The small molecule below binds the protein below.
Small molecule (SMILES): N#Cc1cnn2c(NC3CC3)cc(Nc3ccnc(-n4cnnc4)c3)nc12

Sequence of chain 1.A:
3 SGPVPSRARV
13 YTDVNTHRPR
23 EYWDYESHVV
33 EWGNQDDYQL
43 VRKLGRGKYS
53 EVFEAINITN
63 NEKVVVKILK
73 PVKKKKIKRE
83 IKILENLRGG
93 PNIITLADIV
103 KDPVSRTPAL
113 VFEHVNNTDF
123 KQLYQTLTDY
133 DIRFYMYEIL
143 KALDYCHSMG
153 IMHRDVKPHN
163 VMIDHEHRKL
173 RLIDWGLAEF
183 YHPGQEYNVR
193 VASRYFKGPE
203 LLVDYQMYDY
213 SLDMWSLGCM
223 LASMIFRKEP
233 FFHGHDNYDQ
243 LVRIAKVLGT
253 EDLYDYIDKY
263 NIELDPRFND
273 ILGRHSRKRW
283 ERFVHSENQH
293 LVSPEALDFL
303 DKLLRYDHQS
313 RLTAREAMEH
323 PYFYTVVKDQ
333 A

Binding-site contacts:
Ligand atom C2 contacts residue ILE175 of chain 1.A at 4.0 Å (hydrophobic).
Ligand atom C27 contacts residue GLU115 of chain 1.A at 3.3 Å.
Ligand atom C16 contacts residue VAL54 of chain 1.A at 3.9 Å (hydrophobic).
Ligand atom N21 contacts residue LYS69 of chain 1.A at 3.0 Å (salt-bridge).
Ligand atom C8 contacts residue MET164 of chain 1.A at 3.5 Å (hydrophobic).
Ligand atom N9 contacts residue VAL117 of chain 1.A at 2.8 Å (h-bond).
Ligand atom C27 contacts residue VAL117 of chain 1.A at 3.6 Å (hydrophobic).
Ligand atom N22 contacts residue ASP176 of chain 1.A at 3.9 Å.
Ligand atom C11 contacts residue ASN119 of chain 1.A at 3.8 Å.
Ligand atom N25 contacts residue MET164 of chain 1.A at 3.6 Å (h-bond).
Ligand atom C27 contacts residue ILE96 of chain 1.A at 4.0 Å (hydrophobic).
Ligand atom N1 contacts residue ILE96 of chain 1.A at 3.9 Å.
Ligand atom N1 contacts residue PHE114 of chain 1.A at 3.7 Å.
Ligand atom C8 contacts residue VAL117 of chain 1.A at 3.9 Å (hydrophobic).
Ligand atom C4 contacts residue MET164 of chain 1.A at 3.8 Å (hydrophobic).
Ligand atom C11 contacts residue VAL117 of chain 1.A at 3.5 Å (hydrophobic).
Ligand atom C18 contacts residue VAL54 of chain 1.A at 3.6 Å (hydrophobic).
Ligand atom N5 contacts residue MET164 of chain 1.A at 4.0 Å.
Ligand atom C16 contacts residue ARG48 of chain 1.A at 3.7 Å.
Ligand atom N26 contacts residue VAL67 of chain 1.A at 3.7 Å.
Ligand atom N19 contacts residue VAL54 of chain 1.A at 3.8 Å.
Ligand atom C6 contacts residue MET164 of chain 1.A at 3.9 Å (hydrophobic).
Ligand atom N26 contacts residue VAL117 of chain 1.A at 3.1 Å (h-bond).
Ligand atom C10 contacts residue ASN119 of chain 1.A at 3.5 Å.
Ligand atom C24 contacts residue ILE175 of chain 1.A at 4.0 Å (hydrophobic).
Ligand atom C20 contacts residue LYS69 of chain 1.A at 4.0 Å.
Ligand atom C14 contacts residue VAL54 of chain 1.A at 3.9 Å (hydrophobic).
Ligand atom N21 contacts residue ASP176 of chain 1.A at 3.4 Å.
Ligand atom C24 contacts residue VAL54 of chain 1.A at 3.7 Å (hydrophobic).
Ligand atom C12 contacts residue LEU46 of chain 1.A at 3.9 Å (hydrophobic).
Ligand atom N17 contacts residue VAL54 of chain 1.A at 3.5 Å.
Ligand atom C10 contacts residue VAL117 of chain 1.A at 3.5 Å (hydrophobic).
Ligand atom N22 contacts residue LYS69 of chain 1.A at 3.6 Å.
Ligand atom N9 contacts residue ASN119 of chain 1.A at 3.9 Å.
Ligand atom C11 contacts residue HIS116 of chain 1.A at 3.6 Å.
Ligand atom N25 contacts residue VAL67 of chain 1.A at 3.8 Å.
Ligand atom C27 contacts residue VAL67 of chain 1.A at 3.8 Å (hydrophobic).
Ligand atom N1 contacts residue ILE175 of chain 1.A at 4.0 Å.
Ligand atom C7 contacts residue MET164 of chain 1.A at 3.7 Å (hydrophobic).
Ligand atom C20 contacts residue ASP176 of chain 1.A at 3.7 Å.